Binding-site contacts:
Ligand atom C5 contacts residue HIS104 of chain 49.C at 3.4 Å.
Ligand atom C5 contacts residue ASN154 of chain 49.A at 3.6 Å.
Ligand atom O6 contacts residue HIS104 of chain 49.C at 3.6 Å.
Ligand atom C6 contacts residue HIS104 of chain 49.C at 3.8 Å.
Ligand atom C3 contacts residue HIS104 of chain 49.C at 3.7 Å.
Ligand atom O7 contacts residue ASN154 of chain 49.A at 3.2 Å (h-bond).
Ligand atom C2 contacts residue ASN154 of chain 49.A at 2.5 Å.
Ligand atom C1 contacts residue HIS104 of chain 49.C at 3.5 Å.
Ligand atom O4 contacts residue HIS104 of chain 49.C at 3.8 Å.
Ligand atom C4 contacts residue HIS104 of chain 49.C at 4.0 Å.
Ligand atom C7 contacts residue ASN154 of chain 49.A at 3.5 Å.
Ligand atom C2 contacts residue HIS104 of chain 49.C at 4.2 Å.
Ligand atom O5 contacts residue ASN154 of chain 49.A at 2.3 Å (h-bond).
Ligand atom O5 contacts residue HIS104 of chain 49.C at 3.7 Å.
Ligand atom C3 contacts residue ASN154 of chain 49.A at 3.8 Å.
Ligand atom N2 contacts residue ASN154 of chain 49.A at 3.0 Å (h-bond).
Ligand atom C1 contacts residue ASN154 of chain 49.A at 1.4 Å.
Ligand atom C4 contacts residue ASN154 of chain 49.A at 4.2 Å.

A small-molecule ligand and the protein it binds are described below.
Small molecule (SMILES): CC(=O)N[C@@H]1[C@@H](O)[C@H](O)[C@@H](CO)O[C@H]1O

Sequence of chain 49.A:
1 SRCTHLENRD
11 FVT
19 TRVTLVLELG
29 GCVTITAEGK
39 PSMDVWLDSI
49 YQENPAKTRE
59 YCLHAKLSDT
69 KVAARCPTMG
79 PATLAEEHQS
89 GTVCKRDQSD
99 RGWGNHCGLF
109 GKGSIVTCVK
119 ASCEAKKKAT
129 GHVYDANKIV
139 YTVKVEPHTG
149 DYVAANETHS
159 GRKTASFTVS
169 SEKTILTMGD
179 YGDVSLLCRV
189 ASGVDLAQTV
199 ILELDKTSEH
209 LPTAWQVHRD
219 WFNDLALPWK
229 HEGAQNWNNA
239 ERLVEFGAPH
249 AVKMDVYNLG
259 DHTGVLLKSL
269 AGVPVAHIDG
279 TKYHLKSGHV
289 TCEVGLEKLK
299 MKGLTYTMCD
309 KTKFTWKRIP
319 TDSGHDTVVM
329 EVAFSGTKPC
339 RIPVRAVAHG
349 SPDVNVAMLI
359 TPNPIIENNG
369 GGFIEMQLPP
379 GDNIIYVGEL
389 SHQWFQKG

Sequence of chain 49.C:
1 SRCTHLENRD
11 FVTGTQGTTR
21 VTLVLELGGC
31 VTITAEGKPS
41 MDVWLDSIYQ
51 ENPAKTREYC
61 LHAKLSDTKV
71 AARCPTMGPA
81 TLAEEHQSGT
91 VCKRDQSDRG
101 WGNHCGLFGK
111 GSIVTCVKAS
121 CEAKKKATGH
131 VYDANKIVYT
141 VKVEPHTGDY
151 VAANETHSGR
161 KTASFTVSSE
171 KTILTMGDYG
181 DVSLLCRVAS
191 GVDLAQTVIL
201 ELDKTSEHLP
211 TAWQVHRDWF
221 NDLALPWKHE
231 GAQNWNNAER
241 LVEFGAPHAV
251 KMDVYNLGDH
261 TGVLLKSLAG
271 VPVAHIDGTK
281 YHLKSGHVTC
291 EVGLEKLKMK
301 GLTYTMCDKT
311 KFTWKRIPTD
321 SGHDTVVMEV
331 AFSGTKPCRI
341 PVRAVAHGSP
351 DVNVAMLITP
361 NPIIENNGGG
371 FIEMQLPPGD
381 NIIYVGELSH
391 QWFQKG